A small-molecule ligand and the protein it binds are described below.
Small molecule (SMILES): CC(=O)N[C@@H]1[C@@H](O)[C@H](O)[C@@H](CO)O[C@H]1O

Sequence of chain 1.A:
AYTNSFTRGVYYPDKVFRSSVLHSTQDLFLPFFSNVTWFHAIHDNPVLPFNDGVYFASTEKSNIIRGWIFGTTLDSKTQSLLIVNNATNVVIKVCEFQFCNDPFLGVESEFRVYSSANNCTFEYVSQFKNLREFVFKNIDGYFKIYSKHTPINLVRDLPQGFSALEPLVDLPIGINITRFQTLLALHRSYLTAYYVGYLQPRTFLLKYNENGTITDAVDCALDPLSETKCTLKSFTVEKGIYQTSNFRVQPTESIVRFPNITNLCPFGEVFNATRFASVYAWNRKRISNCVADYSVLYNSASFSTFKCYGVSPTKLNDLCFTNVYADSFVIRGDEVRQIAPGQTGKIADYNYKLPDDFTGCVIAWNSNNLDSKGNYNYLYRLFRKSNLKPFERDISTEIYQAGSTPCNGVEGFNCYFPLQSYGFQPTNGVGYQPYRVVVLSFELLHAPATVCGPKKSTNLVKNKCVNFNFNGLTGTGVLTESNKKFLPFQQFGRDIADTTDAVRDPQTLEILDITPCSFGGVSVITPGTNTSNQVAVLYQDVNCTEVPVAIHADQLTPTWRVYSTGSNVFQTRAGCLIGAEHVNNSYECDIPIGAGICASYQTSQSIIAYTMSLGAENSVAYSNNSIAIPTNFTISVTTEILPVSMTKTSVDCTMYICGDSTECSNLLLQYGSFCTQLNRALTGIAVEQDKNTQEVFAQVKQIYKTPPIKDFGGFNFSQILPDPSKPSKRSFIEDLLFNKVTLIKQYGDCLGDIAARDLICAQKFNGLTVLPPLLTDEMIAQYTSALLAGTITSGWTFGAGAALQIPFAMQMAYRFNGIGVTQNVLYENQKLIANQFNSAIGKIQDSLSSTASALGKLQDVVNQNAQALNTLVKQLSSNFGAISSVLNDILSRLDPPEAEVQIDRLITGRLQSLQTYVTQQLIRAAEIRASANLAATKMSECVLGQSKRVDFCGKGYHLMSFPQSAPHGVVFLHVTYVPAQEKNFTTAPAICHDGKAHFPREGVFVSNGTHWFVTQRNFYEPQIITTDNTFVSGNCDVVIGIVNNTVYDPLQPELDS

Binding-site contacts:
Ligand atom C2 contacts residue ASN269 of chain 1.A at 2.5 Å.
Ligand atom C4 contacts residue ASN269 of chain 1.A at 4.2 Å.
Ligand atom C1 contacts residue ASN269 of chain 1.A at 1.4 Å.
Ligand atom O7 contacts residue ASN269 of chain 1.A at 4.2 Å.
Ligand atom C7 contacts residue ASN269 of chain 1.A at 3.8 Å.
Ligand atom C5 contacts residue ASN269 of chain 1.A at 3.7 Å.
Ligand atom C3 contacts residue ASN269 of chain 1.A at 3.8 Å.
Ligand atom O5 contacts residue ASN269 of chain 1.A at 2.4 Å (h-bond).
Ligand atom C8 contacts residue ASN267 of chain 1.A at 4.2 Å.
Ligand atom N2 contacts residue ASN269 of chain 1.A at 2.9 Å (h-bond).